Sequence of chain 46.A:
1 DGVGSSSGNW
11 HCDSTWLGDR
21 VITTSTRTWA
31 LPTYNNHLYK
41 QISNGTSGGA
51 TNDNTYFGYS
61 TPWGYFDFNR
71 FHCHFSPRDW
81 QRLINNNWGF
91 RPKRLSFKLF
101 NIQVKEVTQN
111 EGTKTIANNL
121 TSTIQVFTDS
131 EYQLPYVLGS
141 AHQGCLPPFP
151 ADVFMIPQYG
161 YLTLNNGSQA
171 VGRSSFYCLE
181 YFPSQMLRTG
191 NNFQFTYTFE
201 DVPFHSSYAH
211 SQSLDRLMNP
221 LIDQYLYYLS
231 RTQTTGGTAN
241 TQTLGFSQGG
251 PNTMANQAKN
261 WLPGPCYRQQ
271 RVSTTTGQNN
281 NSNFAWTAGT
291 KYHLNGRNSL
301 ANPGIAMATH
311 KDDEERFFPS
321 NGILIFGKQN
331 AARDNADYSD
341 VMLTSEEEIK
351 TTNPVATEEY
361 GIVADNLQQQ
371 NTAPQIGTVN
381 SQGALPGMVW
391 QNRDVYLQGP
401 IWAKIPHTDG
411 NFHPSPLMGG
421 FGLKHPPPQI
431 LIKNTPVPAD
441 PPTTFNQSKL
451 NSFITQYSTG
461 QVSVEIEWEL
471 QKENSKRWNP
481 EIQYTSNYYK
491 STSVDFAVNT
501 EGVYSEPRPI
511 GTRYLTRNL

Sequence of chain 45.A:
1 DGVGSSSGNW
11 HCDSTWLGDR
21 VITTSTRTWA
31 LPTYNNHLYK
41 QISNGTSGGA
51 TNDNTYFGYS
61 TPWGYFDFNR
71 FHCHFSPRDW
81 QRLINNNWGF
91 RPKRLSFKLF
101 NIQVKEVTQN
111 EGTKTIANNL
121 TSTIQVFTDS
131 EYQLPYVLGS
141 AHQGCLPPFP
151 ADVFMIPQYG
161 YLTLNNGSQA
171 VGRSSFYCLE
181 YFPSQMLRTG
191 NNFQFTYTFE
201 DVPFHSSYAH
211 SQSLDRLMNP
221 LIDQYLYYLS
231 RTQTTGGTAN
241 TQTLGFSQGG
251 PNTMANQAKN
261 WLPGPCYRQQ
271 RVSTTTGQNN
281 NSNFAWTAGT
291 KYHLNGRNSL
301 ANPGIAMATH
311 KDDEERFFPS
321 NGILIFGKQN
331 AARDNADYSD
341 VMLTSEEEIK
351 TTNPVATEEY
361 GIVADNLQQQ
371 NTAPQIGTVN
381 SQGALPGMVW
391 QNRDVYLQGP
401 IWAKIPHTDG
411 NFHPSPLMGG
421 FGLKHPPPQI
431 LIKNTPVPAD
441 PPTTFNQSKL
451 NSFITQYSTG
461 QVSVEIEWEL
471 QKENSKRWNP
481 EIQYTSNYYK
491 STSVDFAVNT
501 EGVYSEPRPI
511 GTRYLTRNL

Binding-site contacts:
Ligand atom N3 contacts residue PRO414 of chain 46.A at 4.2 Å.
Ligand atom C5 contacts residue PRO203 of chain 46.A at 3.9 Å (hydrophobic).
Ligand atom N3 contacts residue ASP201 of chain 46.A at 4.1 Å.
Ligand atom C6 contacts residue PRO203 of chain 46.A at 4.0 Å (hydrophobic).
Ligand atom N4 contacts residue VAL202 of chain 46.A at 2.9 Å (h-bond).
Ligand atom N7 contacts residue ASN392 of chain 46.A at 4.2 Å.
Ligand atom C2 contacts residue PRO203 of chain 46.A at 3.9 Å (hydrophobic).
Ligand atom C2' contacts residue PRO203 of chain 46.A at 3.3 Å (hydrophobic).
Ligand atom C5 contacts residue SER415 of chain 46.A at 4.1 Å.
Ligand atom C4 contacts residue PRO203 of chain 46.A at 4.1 Å (hydrophobic).
Ligand atom C6 contacts residue SER415 of chain 46.A at 4.1 Å.
Ligand atom C2 contacts residue GLY422 of chain 46.A at 3.3 Å.
Ligand atom C6 contacts residue PRO203 of chain 46.A at 4.0 Å (hydrophobic).
Ligand atom N1 contacts residue VAL202 of chain 46.A at 3.6 Å.
Ligand atom C6 contacts residue VAL202 of chain 46.A at 4.2 Å (hydrophobic).
Ligand atom C4 contacts residue ASP201 of chain 46.A at 3.7 Å.
Ligand atom C5 contacts residue ARG91 of chain 46.A at 4.1 Å.
Ligand atom C8 contacts residue HIS413 of chain 46.A at 3.8 Å.
Ligand atom C2' contacts residue HIS413 of chain 46.A at 3.8 Å.
Ligand atom N1 contacts residue GLY422 of chain 46.A at 3.0 Å (h-bond).
Ligand atom C5 contacts residue PRO203 of chain 46.A at 4.0 Å (hydrophobic).
Ligand atom C2 contacts residue VAL202 of chain 46.A at 4.2 Å (hydrophobic).
Ligand atom C4 contacts residue VAL202 of chain 46.A at 3.7 Å (hydrophobic).
Ligand atom N7 contacts residue SER415 of chain 46.A at 4.0 Å.
Ligand atom C5 contacts residue VAL202 of chain 46.A at 3.6 Å (hydrophobic).
Ligand atom C4 contacts residue PRO203 of chain 46.A at 4.2 Å (hydrophobic).
Ligand atom C2' contacts residue PRO414 of chain 46.A at 3.8 Å (hydrophobic).
Ligand atom N1 contacts residue PRO203 of chain 46.A at 3.8 Å.
Ligand atom C5 contacts residue ASP201 of chain 46.A at 4.1 Å.
Ligand atom N1 contacts residue PRO203 of chain 46.A at 4.1 Å.
Ligand atom N6 contacts residue GLY422 of chain 46.A at 3.4 Å (h-bond).
Ligand atom N7 contacts residue PRO203 of chain 46.A at 4.2 Å.
Ligand atom OP2 contacts residue ASP409 of chain 45.A at 3.2 Å (salt-bridge).
Ligand atom C1' contacts residue PRO203 of chain 46.A at 4.1 Å (hydrophobic).
Ligand atom N6 contacts residue GLY420 of chain 46.A at 3.7 Å.
Ligand atom N7 contacts residue HIS413 of chain 46.A at 4.1 Å.
Ligand atom N6 contacts residue SER415 of chain 46.A at 3.6 Å.
Ligand atom C6 contacts residue GLY422 of chain 46.A at 3.8 Å.
Ligand atom N6 contacts residue PHE421 of chain 46.A at 3.9 Å.
Ligand atom N4 contacts residue ASP201 of chain 46.A at 2.5 Å.

The small molecule below binds the protein below.
Small molecule (SMILES): Nc1ccn([C@H]2C[C@H](O[P](=O)(O)OC[C@H]3O[C@@H](n4cnc5c(N)ncnc54)C[C@@H]3O)[C@@H](COP(=O)(O)O)O2)c(=O)n1